Sequence of chain 36.E:
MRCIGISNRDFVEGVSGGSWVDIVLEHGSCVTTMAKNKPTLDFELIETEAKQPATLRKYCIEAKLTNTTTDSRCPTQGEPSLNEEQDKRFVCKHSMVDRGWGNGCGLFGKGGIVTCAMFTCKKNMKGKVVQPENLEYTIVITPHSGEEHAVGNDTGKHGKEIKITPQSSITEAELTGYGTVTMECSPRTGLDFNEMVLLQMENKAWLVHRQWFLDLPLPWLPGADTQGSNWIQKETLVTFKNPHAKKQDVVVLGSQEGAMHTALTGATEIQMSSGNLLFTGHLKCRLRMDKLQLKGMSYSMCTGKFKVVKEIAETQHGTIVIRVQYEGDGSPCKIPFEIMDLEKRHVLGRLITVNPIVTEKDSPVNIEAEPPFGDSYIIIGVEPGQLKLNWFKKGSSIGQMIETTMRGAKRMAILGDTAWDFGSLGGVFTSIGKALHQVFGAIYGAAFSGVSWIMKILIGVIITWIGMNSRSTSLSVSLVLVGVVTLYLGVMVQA

Sequence of chain 36.C:
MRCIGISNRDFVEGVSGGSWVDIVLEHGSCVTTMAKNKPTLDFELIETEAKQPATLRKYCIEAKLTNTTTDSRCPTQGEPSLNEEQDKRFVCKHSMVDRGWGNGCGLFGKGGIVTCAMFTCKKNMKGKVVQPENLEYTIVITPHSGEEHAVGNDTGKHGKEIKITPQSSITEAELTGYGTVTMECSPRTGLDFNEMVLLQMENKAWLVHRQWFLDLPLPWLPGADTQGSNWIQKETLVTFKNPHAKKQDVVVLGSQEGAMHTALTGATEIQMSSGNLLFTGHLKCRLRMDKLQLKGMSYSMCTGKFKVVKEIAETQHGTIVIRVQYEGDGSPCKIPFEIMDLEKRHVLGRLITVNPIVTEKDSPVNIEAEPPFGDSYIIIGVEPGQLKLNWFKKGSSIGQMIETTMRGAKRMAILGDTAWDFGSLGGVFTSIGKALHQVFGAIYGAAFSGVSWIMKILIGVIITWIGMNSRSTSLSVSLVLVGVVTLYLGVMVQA

Binding-site contacts:
Ligand atom O5 contacts residue ASN153 of chain 36.E at 2.3 Å (h-bond).
Ligand atom C8 contacts residue GLY102 of chain 36.C at 3.3 Å.
Ligand atom C5 contacts residue ASN153 of chain 36.E at 3.6 Å.
Ligand atom O7 contacts residue ASN153 of chain 36.E at 3.3 Å (h-bond).
Ligand atom O6 contacts residue HIS158 of chain 36.E at 2.8 Å (h-bond).
Ligand atom C7 contacts residue HIS149 of chain 36.E at 4.5 Å.
Ligand atom O6 contacts residue GLY156 of chain 36.E at 4.5 Å.
Ligand atom O6 contacts residue ASN153 of chain 36.E at 4.5 Å.
Ligand atom N2 contacts residue ASN153 of chain 36.E at 2.9 Å (h-bond).
Ligand atom C7 contacts residue ASN153 of chain 36.E at 3.3 Å.
Ligand atom O6 contacts residue HIS149 of chain 36.E at 3.0 Å (h-bond).
Ligand atom C8 contacts residue ASN153 of chain 36.E at 4.0 Å.
Ligand atom O3 contacts residue HIS149 of chain 36.E at 4.2 Å.
Ligand atom C3 contacts residue HIS149 of chain 36.E at 4.5 Å.
Ligand atom C3 contacts residue ASN153 of chain 36.E at 3.8 Å.
Ligand atom C2 contacts residue HIS149 of chain 36.E at 3.7 Å.
Ligand atom C4 contacts residue ASN153 of chain 36.E at 4.2 Å.
Ligand atom O7 contacts residue HIS149 of chain 36.E at 3.6 Å.
Ligand atom C5 contacts residue HIS149 of chain 36.E at 4.4 Å.
Ligand atom C1 contacts residue THR155 of chain 36.E at 4.0 Å.
Ligand atom C6 contacts residue HIS158 of chain 36.E at 4.0 Å.
Ligand atom C2 contacts residue ASN153 of chain 36.E at 2.4 Å.
Ligand atom C6 contacts residue HIS149 of chain 36.E at 4.2 Å.
Ligand atom C1 contacts residue ASN153 of chain 36.E at 1.4 Å.
Ligand atom O5 contacts residue HIS158 of chain 36.E at 3.1 Å (h-bond).
Ligand atom C5 contacts residue HIS158 of chain 36.E at 4.2 Å.
Ligand atom O5 contacts residue THR155 of chain 36.E at 4.3 Å.
Ligand atom C4 contacts residue HIS149 of chain 36.E at 4.4 Å.
Ligand atom O5 contacts residue HIS149 of chain 36.E at 3.5 Å (h-bond).
Ligand atom C1 contacts residue HIS149 of chain 36.E at 3.6 Å.
Ligand atom C1 contacts residue HIS158 of chain 36.E at 3.9 Å.

The small molecule below binds the protein below.
Small molecule (SMILES): CC(=O)N[C@H]1[C@H](O[C@H]2[C@H](O)[C@@H](NC(C)=O)CO[C@@H]2CO)O[C@H](CO)[C@@H](O)[C@@H]1O